Binding-site contacts:
Ligand atom O5 contacts residue ASP152 of chain 1.D at 4.4 Å.
Ligand atom O5 contacts residue SER129 of chain 1.D at 3.9 Å.
Ligand atom O5 contacts residue GLY128 of chain 1.D at 3.7 Å.
Ligand atom O6 contacts residue ILE124 of chain 1.D at 4.2 Å.
Ligand atom O4 contacts residue ILE124 of chain 1.D at 4.3 Å.
Ligand atom O2 contacts residue GLY147 of chain 1.D at 4.0 Å.
Ligand atom O2 contacts residue GLY145 of chain 1.D at 2.9 Å (h-bond).
Ligand atom O3 contacts residue GLY145 of chain 1.D at 4.0 Å.
Ligand atom C6 contacts residue GLY128 of chain 1.D at 3.9 Å.
Ligand atom C2 contacts residue GLY145 of chain 1.D at 3.8 Å.
Ligand atom C4 contacts residue ASN130 of chain 1.D at 4.3 Å.
Ligand atom C1 contacts residue GLY128 of chain 1.D at 4.4 Å.
Ligand atom O1 contacts residue GLY145 of chain 1.D at 3.7 Å.
Ligand atom C1 contacts residue GLY147 of chain 1.D at 4.3 Å.
Ligand atom O2 contacts residue TRP146 of chain 1.D at 4.4 Å.
Ligand atom C6 contacts residue ILE124 of chain 1.D at 3.7 Å (hydrophobic).
Ligand atom O1 contacts residue GLY128 of chain 1.D at 4.3 Å.
Ligand atom O1 contacts residue ASP152 of chain 1.D at 2.7 Å (salt-bridge).
Ligand atom C5 contacts residue GLY128 of chain 1.D at 4.2 Å.
Ligand atom C1 contacts residue GLY145 of chain 1.D at 4.4 Å.
Ligand atom O3 contacts residue ASN130 of chain 1.D at 3.9 Å.
Ligand atom O4 contacts residue ASN130 of chain 1.D at 3.5 Å (h-bond).
Ligand atom C5 contacts residue ASN130 of chain 1.D at 4.3 Å.
Ligand atom O1 contacts residue GLY147 of chain 1.D at 3.3 Å (h-bond).
Ligand atom O1 contacts residue TRP146 of chain 1.D at 4.2 Å.
Ligand atom C3 contacts residue GLY145 of chain 1.D at 3.8 Å.
Ligand atom O1 contacts residue SER129 of chain 1.D at 3.6 Å.
Ligand atom C5 contacts residue SER129 of chain 1.D at 3.8 Å.
Ligand atom C6 contacts residue SER129 of chain 1.D at 4.0 Å.
Ligand atom C1 contacts residue ASP152 of chain 1.D at 3.9 Å.
Ligand atom C3 contacts residue ASN130 of chain 1.D at 4.0 Å.

A protein and the small-molecule ligand that binds it are described below.
Small molecule (SMILES): OC[C@H]1O[C@H](O)[C@H](O)[C@@H](O)[C@@H]1O

Sequence of chain 1.D:
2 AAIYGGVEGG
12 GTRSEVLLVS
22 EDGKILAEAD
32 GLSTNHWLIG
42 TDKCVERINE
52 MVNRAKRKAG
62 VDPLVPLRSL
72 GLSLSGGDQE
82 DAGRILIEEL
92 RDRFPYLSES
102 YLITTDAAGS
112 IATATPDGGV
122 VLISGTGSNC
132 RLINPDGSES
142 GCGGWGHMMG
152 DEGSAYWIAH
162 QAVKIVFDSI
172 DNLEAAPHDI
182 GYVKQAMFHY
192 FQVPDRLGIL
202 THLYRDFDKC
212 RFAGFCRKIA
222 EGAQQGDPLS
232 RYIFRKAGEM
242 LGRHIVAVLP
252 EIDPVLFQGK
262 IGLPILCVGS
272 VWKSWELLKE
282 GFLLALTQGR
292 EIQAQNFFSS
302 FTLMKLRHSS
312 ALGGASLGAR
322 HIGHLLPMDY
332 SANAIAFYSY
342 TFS